The small molecule below binds the protein below.
Small molecule (SMILES): CC(=O)N[C@H]1[C@H](O[C@H]2[C@H](O)[C@@H](NC(C)=O)CO[C@@H]2CO[C@H]2O[C@@H](C)[C@@H](O)[C@@H](O)[C@@H]2O)O[C@H](CO)[C@@H](O)[C@@H]1O

Binding-site contacts:
Ligand atom C3 contacts residue GLU332 of chain 2.A at 3.3 Å.
Ligand atom C3 contacts residue ASN280 of chain 1.A at 3.8 Å.
Ligand atom C1 contacts residue ASN280 of chain 1.A at 1.4 Å.
Ligand atom O7 contacts residue THR342 of chain 2.A at 2.8 Å (h-bond).
Ligand atom C6 contacts residue LEU209 of chain 1.A at 3.5 Å (hydrophobic).
Ligand atom O4 contacts residue GLU332 of chain 2.A at 4.4 Å.
Ligand atom C1 contacts residue GLY206 of chain 1.A at 4.0 Å.
Ligand atom C7 contacts residue SER385 of chain 2.A at 3.6 Å.
Ligand atom O3 contacts residue GLU332 of chain 2.A at 2.3 Å (salt-bridge).
Ligand atom C8 contacts residue SER385 of chain 2.A at 4.4 Å.
Ligand atom C4 contacts residue ASN280 of chain 1.A at 4.3 Å.
Ligand atom C3 contacts residue THR342 of chain 2.A at 4.3 Å.
Ligand atom O3 contacts residue PHE201 of chain 1.A at 3.9 Å.
Ligand atom C8 contacts residue GLU332 of chain 2.A at 4.2 Å.
Ligand atom O7 contacts residue SER385 of chain 2.A at 2.6 Å (h-bond).
Ligand atom C7 contacts residue THR342 of chain 2.A at 3.8 Å.
Ligand atom C5 contacts residue GLY208 of chain 1.A at 3.9 Å.
Ligand atom O7 contacts residue ASN280 of chain 1.A at 3.5 Å (h-bond).
Ligand atom C2 contacts residue ASN280 of chain 1.A at 2.5 Å.
Ligand atom C5 contacts residue ASN280 of chain 1.A at 3.7 Å.
Ligand atom C2 contacts residue GLU332 of chain 2.A at 3.5 Å.
Ligand atom C5 contacts residue GLY207 of chain 1.A at 4.2 Å.
Ligand atom C8 contacts residue GLY340 of chain 2.A at 3.5 Å.
Ligand atom O5 contacts residue GLY206 of chain 1.A at 4.3 Å.
Ligand atom O4 contacts residue THR342 of chain 2.A at 4.0 Å.
Ligand atom C4 contacts residue GLU332 of chain 2.A at 3.7 Å.
Ligand atom C6 contacts residue GLY208 of chain 1.A at 3.1 Å.
Ligand atom C2 contacts residue GLY206 of chain 1.A at 4.2 Å.
Ligand atom N2 contacts residue GLU332 of chain 2.A at 4.0 Å.
Ligand atom C1 contacts residue SER385 of chain 2.A at 4.0 Å.
Ligand atom C8 contacts residue GLY333 of chain 2.A at 3.6 Å.
Ligand atom C7 contacts residue ASN280 of chain 1.A at 3.4 Å.
Ligand atom O7 contacts residue GLU332 of chain 2.A at 3.4 Å.
Ligand atom O5 contacts residue ASN280 of chain 1.A at 2.4 Å (h-bond).
Ligand atom C4 contacts residue PHE201 of chain 1.A at 3.9 Å (hydrophobic).
Ligand atom C6 contacts residue SER278 of chain 1.A at 3.9 Å.
Ligand atom C8 contacts residue PHE341 of chain 2.A at 4.2 Å (hydrophobic).
Ligand atom C7 contacts residue GLU332 of chain 2.A at 3.9 Å.
Ligand atom N2 contacts residue ASN280 of chain 1.A at 2.8 Å (h-bond).
Ligand atom O4 contacts residue PHE201 of chain 1.A at 3.0 Å.

Sequence of chain 1.A:
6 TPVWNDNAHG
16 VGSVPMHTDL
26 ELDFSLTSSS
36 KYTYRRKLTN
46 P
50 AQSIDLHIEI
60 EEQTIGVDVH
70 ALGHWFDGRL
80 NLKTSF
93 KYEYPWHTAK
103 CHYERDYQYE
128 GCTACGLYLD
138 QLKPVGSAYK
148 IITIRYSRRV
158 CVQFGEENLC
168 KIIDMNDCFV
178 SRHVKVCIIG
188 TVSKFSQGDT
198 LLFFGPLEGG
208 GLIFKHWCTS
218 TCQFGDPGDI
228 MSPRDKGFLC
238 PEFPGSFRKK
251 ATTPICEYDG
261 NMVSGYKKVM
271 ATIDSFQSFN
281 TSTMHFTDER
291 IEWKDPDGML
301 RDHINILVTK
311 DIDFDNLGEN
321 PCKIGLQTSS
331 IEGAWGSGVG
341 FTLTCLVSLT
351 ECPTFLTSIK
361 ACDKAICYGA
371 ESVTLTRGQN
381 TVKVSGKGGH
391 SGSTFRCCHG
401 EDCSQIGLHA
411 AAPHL

Sequence of chain 2.A:
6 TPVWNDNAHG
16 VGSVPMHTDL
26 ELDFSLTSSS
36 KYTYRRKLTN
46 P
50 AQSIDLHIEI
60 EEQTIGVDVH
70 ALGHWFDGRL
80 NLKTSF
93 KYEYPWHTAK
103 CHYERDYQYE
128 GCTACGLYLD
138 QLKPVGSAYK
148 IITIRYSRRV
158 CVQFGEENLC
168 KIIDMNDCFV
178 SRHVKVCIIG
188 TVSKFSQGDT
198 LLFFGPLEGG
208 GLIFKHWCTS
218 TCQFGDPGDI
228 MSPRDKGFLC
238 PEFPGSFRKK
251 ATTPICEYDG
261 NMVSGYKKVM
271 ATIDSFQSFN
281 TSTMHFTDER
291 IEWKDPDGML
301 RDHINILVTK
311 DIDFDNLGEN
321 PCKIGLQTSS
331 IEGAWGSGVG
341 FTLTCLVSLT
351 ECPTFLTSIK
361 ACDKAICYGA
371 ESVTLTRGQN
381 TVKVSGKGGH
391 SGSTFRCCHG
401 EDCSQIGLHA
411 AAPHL